Sequence of chain 1.C:
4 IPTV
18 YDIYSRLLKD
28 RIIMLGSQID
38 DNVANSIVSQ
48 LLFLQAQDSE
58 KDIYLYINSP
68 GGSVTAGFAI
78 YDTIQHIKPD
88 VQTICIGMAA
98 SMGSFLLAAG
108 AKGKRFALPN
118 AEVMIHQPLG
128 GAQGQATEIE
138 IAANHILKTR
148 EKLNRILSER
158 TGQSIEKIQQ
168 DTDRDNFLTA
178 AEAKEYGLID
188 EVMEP

Binding-site contacts:
Ligand atom O19 contacts residue PRO125 of chain 1.C at 3.1 Å.
Ligand atom C21 contacts residue GLY69 of chain 1.C at 3.7 Å.
Ligand atom N20 contacts residue SER98 of chain 1.C at 3.6 Å.
Ligand atom B26 contacts residue HIS123 of chain 1.C at 3.5 Å.
Ligand atom C7 contacts residue LEU126 of chain 1.C at 3.6 Å (hydrophobic).
Ligand atom C10 contacts residue GLY69 of chain 1.C at 3.5 Å.
Ligand atom C24 contacts residue SER98 of chain 1.C at 3.3 Å.
Ligand atom C25 contacts residue SER98 of chain 1.C at 3.7 Å.
Ligand atom C10 contacts residue LEU126 of chain 1.C at 3.6 Å (hydrophobic).
Ligand atom C23 contacts residue SER98 of chain 1.C at 3.6 Å.
Ligand atom C22 contacts residue SER98 of chain 1.C at 3.0 Å.
Ligand atom O19 contacts residue LEU126 of chain 1.C at 2.6 Å (h-bond).
Ligand atom N20 contacts residue GLY69 of chain 1.C at 2.9 Å (h-bond).
Ligand atom O8 contacts residue SER70 of chain 1.C at 3.7 Å.
Ligand atom O27 contacts residue SER98 of chain 1.C at 2.2 Å (h-bond).
Ligand atom CL3 contacts residue LEU126 of chain 1.C at 3.6 Å.
Ligand atom O28 contacts residue MET99 of chain 1.C at 2.8 Å (h-bond).
Ligand atom CL6 contacts residue HIS142 of chain 1.C at 3.4 Å.
Ligand atom C18 contacts residue LEU126 of chain 1.C at 3.8 Å (hydrophobic).
Ligand atom C3 contacts residue LEU126 of chain 1.C at 3.5 Å (hydrophobic).
Ligand atom O28 contacts residue GLY69 of chain 1.C at 2.9 Å (h-bond).
Ligand atom O28 contacts residue SER98 of chain 1.C at 2.0 Å (h-bond).
Ligand atom O27 contacts residue HIS123 of chain 1.C at 3.1 Å (h-bond).
Ligand atom C24 contacts residue HIS123 of chain 1.C at 3.2 Å.
Ligand atom C24 contacts residue PRO125 of chain 1.C at 3.8 Å (hydrophobic).
Ligand atom N9 contacts residue LEU126 of chain 1.C at 2.8 Å (h-bond).
Ligand atom C22 contacts residue VAL71 of chain 1.C at 3.8 Å (hydrophobic).
Ligand atom B26 contacts residue MET99 of chain 1.C at 3.6 Å.
Ligand atom C2 contacts residue LEU126 of chain 1.C at 3.5 Å (hydrophobic).
Ligand atom C22 contacts residue MET99 of chain 1.C at 3.5 Å (hydrophobic).
Ligand atom CL6 contacts residue ILE143 of chain 1.C at 3.7 Å.
Ligand atom C18 contacts residue GLY69 of chain 1.C at 3.7 Å.
Ligand atom O28 contacts residue GLY68 of chain 1.C at 3.2 Å.
Ligand atom C24 contacts residue GLN124 of chain 1.C at 3.7 Å.
Ligand atom C21 contacts residue SER98 of chain 1.C at 2.4 Å.
Ligand atom CL6 contacts residue THR146 of chain 1.C at 3.5 Å.
Ligand atom C25 contacts residue MET99 of chain 1.C at 3.6 Å (hydrophobic).
Ligand atom O8 contacts residue VAL71 of chain 1.C at 2.9 Å (h-bond).
Ligand atom B26 contacts residue SER98 of chain 1.C at 1.4 Å.
Ligand atom B26 contacts residue GLY69 of chain 1.C at 3.8 Å.

This small molecule binds to this protein.
Small molecule (SMILES): CC(C)C[C@H](NC(=O)CNC(=O)c1cc(Cl)ccc1Cl)B(O)O